Binding-site contacts:
Ligand atom C4 contacts residue ASN286 of chain 2.P at 3.9 Å.
Ligand atom O3 contacts residue TYR80 of chain 2.R at 3.8 Å.
Ligand atom O5 contacts residue ARG23 of chain 2.R at 3.5 Å (salt-bridge).
Ligand atom C1 contacts residue TYR80 of chain 2.R at 3.9 Å (hydrophobic).
Ligand atom O5 contacts residue ASN286 of chain 2.P at 1.5 Å (h-bond).
Ligand atom C2 contacts residue TYR80 of chain 2.R at 4.5 Å (hydrophobic).
Ligand atom C6 contacts residue TYR80 of chain 2.R at 4.2 Å (hydrophobic).
Ligand atom C4 contacts residue SER21 of chain 2.R at 4.3 Å.
Ligand atom C5 contacts residue ARG23 of chain 2.R at 4.3 Å.
Ligand atom N2 contacts residue ASN286 of chain 2.P at 3.3 Å (h-bond).
Ligand atom O6 contacts residue ARG23 of chain 2.R at 3.0 Å (salt-bridge).
Ligand atom C7 contacts residue LYS36 of chain 2.P at 4.2 Å.
Ligand atom C6 contacts residue ASN286 of chain 2.P at 3.9 Å.
Ligand atom O3 contacts residue LYS19 of chain 2.R at 3.7 Å.
Ligand atom C6 contacts residue SER21 of chain 2.R at 4.0 Å.
Ligand atom C3 contacts residue TYR80 of chain 2.R at 3.9 Å (hydrophobic).
Ligand atom C8 contacts residue HIS37 of chain 2.P at 3.9 Å.
Ligand atom C2 contacts residue ASN286 of chain 2.P at 2.6 Å.
Ligand atom O5 contacts residue TYR80 of chain 2.R at 3.4 Å (h-bond).
Ligand atom O7 contacts residue ASN286 of chain 2.P at 3.1 Å (h-bond).
Ligand atom O4 contacts residue TYR80 of chain 2.R at 4.1 Å.
Ligand atom C3 contacts residue ASN286 of chain 2.P at 3.7 Å.
Ligand atom O7 contacts residue LYS36 of chain 2.P at 3.6 Å.
Ligand atom C4 contacts residue TYR80 of chain 2.R at 3.9 Å (hydrophobic).
Ligand atom O6 contacts residue ASN286 of chain 2.P at 4.3 Å.
Ligand atom C1 contacts residue ASN286 of chain 2.P at 1.4 Å.
Ligand atom O4 contacts residue ARG23 of chain 2.R at 4.1 Å.
Ligand atom C5 contacts residue ASN286 of chain 2.P at 2.9 Å.
Ligand atom C6 contacts residue THR76 of chain 2.R at 4.1 Å.
Ligand atom C1 contacts residue ARG23 of chain 2.R at 4.4 Å.
Ligand atom O7 contacts residue GLU34 of chain 2.P at 4.3 Å.
Ligand atom C5 contacts residue ARG23 of chain 2.R at 3.9 Å.
Ligand atom C6 contacts residue ARG23 of chain 2.R at 3.3 Å.
Ligand atom C8 contacts residue ASN38 of chain 2.P at 3.5 Å.
Ligand atom O4 contacts residue LYS19 of chain 2.R at 4.3 Å.
Ligand atom C7 contacts residue ASN286 of chain 2.P at 3.5 Å.
Ligand atom C5 contacts residue TYR80 of chain 2.R at 3.2 Å (hydrophobic).

A small-molecule ligand and the protein it binds are described below.
Small molecule (SMILES): CC(=O)N[C@H]1[C@H](O[C@H]2[C@H](O)[C@@H](NC(C)=O)CO[C@@H]2CO)O[C@H](CO)[C@@H](O[C@H]2O[C@H](CO)[C@@H](O)[C@H](O[C@H]3O[C@H](CO)[C@@H](O)[C@H](O)[C@@H]3O)[C@@H]2O)[C@@H]1O

Sequence of chain 2.P:
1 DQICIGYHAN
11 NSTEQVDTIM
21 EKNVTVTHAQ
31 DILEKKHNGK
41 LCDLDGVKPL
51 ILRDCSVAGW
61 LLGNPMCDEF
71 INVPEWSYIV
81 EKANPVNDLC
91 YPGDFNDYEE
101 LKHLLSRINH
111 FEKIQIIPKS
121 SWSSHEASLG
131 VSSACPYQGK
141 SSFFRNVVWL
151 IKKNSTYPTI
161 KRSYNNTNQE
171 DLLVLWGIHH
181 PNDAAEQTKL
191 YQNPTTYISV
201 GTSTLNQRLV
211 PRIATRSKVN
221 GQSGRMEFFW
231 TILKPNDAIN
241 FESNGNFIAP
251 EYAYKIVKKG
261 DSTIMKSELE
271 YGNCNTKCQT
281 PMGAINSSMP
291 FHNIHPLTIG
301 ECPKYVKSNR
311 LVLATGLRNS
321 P

Sequence of chain 2.R:
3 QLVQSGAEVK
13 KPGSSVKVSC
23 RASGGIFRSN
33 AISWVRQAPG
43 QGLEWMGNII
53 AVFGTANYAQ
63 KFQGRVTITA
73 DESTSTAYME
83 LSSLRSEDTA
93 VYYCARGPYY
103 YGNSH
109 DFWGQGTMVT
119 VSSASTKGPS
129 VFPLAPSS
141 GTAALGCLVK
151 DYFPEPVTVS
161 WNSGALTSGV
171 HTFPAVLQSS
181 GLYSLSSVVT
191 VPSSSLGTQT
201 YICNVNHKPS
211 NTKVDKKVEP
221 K